Binding-site contacts:
Ligand atom C6 contacts residue TYR245 of chain 1.A at 3.3 Å (hydrophobic).
Ligand atom C4 contacts residue ARG168 of chain 1.A at 3.5 Å.
Ligand atom C1 contacts residue LYS129 of chain 1.A at 3.8 Å.
Ligand atom O6B contacts residue ARG168 of chain 1.A at 2.4 Å (salt-bridge).
Ligand atom O6B contacts residue LYS129 of chain 1.A at 2.9 Å (salt-bridge).
Ligand atom O3 contacts residue TYR361 of chain 1.A at 2.7 Å (h-bond).
Ligand atom O5 contacts residue LYS129 of chain 1.A at 2.9 Å (salt-bridge).
Ligand atom O6A contacts residue TYR245 of chain 1.A at 2.5 Å (h-bond).
Ligand atom O5 contacts residue PHE198 of chain 1.A at 3.8 Å.
Ligand atom C3 contacts residue ARG168 of chain 1.A at 3.8 Å.
Ligand atom O6A contacts residue ARG292 of chain 1.A at 2.8 Å (salt-bridge).
Ligand atom C5 contacts residue ARG292 of chain 1.A at 3.9 Å.
Ligand atom O6B contacts residue ASN200 of chain 1.A at 2.8 Å (h-bond).
Ligand atom O6A contacts residue GLU512 of chain 1.A at 3.5 Å (salt-bridge).
Ligand atom C6 contacts residue LYS129 of chain 1.A at 3.8 Å.
Ligand atom C6 contacts residue PHE198 of chain 1.A at 3.5 Å (hydrophobic).
Ligand atom C5 contacts residue ARG168 of chain 1.A at 2.9 Å.
Ligand atom O4 contacts residue TYR361 of chain 1.A at 3.6 Å (h-bond).
Ligand atom O2 contacts residue THR262 of chain 1.A at 3.9 Å.
Ligand atom O2 contacts residue ARG269 of chain 1.A at 3.0 Å (salt-bridge).
Ligand atom O5 contacts residue ARG292 of chain 1.A at 3.2 Å (salt-bridge).
Ligand atom O1 contacts residue ARG168 of chain 1.A at 3.3 Å (salt-bridge).
Ligand atom O6A contacts residue PHE198 of chain 1.A at 3.7 Å.
Ligand atom O3 contacts residue ARG269 of chain 1.A at 3.1 Å (salt-bridge).
Ligand atom O3 contacts residue PHE198 of chain 1.A at 3.5 Å.
Ligand atom C6 contacts residue ASN200 of chain 1.A at 3.8 Å.
Ligand atom O6B contacts residue PHE198 of chain 1.A at 3.4 Å.
Ligand atom O5 contacts residue ARG168 of chain 1.A at 3.9 Å.
Ligand atom C2 contacts residue ARG527 of chain 1.A at 3.9 Å.
Ligand atom C5 contacts residue TYR361 of chain 1.A at 3.4 Å (hydrophobic).
Ligand atom C5 contacts residue LYS129 of chain 1.A at 4.0 Å.
Ligand atom C6 contacts residue ARG292 of chain 1.A at 3.4 Å.
Ligand atom C3 contacts residue TYR361 of chain 1.A at 3.5 Å (hydrophobic).
Ligand atom O2 contacts residue ARG527 of chain 1.A at 2.8 Å (salt-bridge).
Ligand atom C6 contacts residue ARG168 of chain 1.A at 3.3 Å.
Ligand atom O6B contacts residue TYR245 of chain 1.A at 3.5 Å (h-bond).
Ligand atom C5 contacts residue PHE198 of chain 1.A at 3.7 Å (hydrophobic).
Ligand atom O3 contacts residue ARG527 of chain 1.A at 3.3 Å (salt-bridge).
Ligand atom C4 contacts residue TYR361 of chain 1.A at 3.6 Å (hydrophobic).
Ligand atom C3 contacts residue ARG527 of chain 1.A at 3.8 Å.

This protein binds this small molecule.
Small molecule (SMILES): O=C(O)[C@H]1O[C@@H](O[C@@H]2[C@H](O)[C@@H](O)[C@@H](O[C@@H]3[C@H](O)[C@@H](O)[C@@H](O)O[C@@H]3C(=O)O)O[C@@H]2C(=O)O)[C@H](O)[C@@H](O)[C@H]1O

Sequence of chain 1.A:
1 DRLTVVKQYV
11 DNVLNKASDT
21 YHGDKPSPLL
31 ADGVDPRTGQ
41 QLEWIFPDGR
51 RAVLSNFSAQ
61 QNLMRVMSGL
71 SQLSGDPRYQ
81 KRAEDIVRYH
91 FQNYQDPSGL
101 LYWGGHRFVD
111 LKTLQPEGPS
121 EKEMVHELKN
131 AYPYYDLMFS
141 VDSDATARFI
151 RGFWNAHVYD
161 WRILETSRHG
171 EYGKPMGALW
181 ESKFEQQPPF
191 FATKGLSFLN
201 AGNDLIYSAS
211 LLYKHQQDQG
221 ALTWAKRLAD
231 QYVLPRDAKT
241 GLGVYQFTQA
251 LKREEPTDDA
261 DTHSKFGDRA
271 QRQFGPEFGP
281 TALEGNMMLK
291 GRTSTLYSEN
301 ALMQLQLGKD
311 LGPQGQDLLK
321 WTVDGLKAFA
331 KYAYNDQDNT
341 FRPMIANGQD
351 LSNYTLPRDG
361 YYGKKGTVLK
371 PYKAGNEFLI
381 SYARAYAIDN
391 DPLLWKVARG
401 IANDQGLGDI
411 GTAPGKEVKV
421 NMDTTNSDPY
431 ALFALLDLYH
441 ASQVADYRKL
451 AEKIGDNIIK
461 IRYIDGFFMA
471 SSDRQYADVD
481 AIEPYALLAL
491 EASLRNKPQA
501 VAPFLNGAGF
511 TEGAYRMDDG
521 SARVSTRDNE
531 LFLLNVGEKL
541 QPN